Binding-site contacts:
Ligand atom C1 contacts residue ASN12 of chain 19.L at 2.1 Å.
Ligand atom O5 contacts residue ASN12 of chain 19.L at 2.6 Å (h-bond).
Ligand atom O7 contacts residue ASN12 of chain 19.L at 3.7 Å.
Ligand atom C7 contacts residue ASN12 of chain 19.L at 3.9 Å.
Ligand atom C2 contacts residue ASN12 of chain 19.L at 3.2 Å.
Ligand atom N2 contacts residue ASN12 of chain 19.L at 3.8 Å.
Ligand atom C5 contacts residue ASN12 of chain 19.L at 4.1 Å.

The small molecule below binds the protein below.
Small molecule (SMILES): CC(=O)N[C@H]1[C@H](O[C@H]2[C@H](O)[C@@H](NC(C)=O)CO[C@@H]2CO)O[C@H](CO)[C@@H](O)[C@@H]1O

Sequence of chain 19.L:
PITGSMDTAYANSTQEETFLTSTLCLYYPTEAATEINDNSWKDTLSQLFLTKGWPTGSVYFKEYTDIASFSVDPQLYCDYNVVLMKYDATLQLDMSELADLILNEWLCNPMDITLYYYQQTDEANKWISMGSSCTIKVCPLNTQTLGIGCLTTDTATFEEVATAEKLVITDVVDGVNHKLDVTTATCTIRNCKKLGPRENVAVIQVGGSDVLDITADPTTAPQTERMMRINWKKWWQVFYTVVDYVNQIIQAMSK